Binding-site contacts:
Ligand atom N3 contacts residue ARG165 of chain 1.B at 3.9 Å.
Ligand atom C6 contacts residue THR92 of chain 1.B at 4.1 Å.
Ligand atom N1 contacts residue SO41 of chain 1.K at 2.4 Å (h-bond).
Ligand atom N3 contacts residue GLY93 of chain 1.B at 4.3 Å.
Ligand atom O2 contacts residue GLU193 of chain 1.B at 3.4 Å.
Ligand atom O2 contacts residue SO41 of chain 1.K at 2.8 Å (h-bond).
Ligand atom O2 contacts residue PHE159 of chain 1.B at 4.1 Å.
Ligand atom O4 contacts residue GLN163 of chain 1.B at 3.7 Å.
Ligand atom N1 contacts residue GLU193 of chain 1.B at 4.2 Å.
Ligand atom N3 contacts residue PHE159 of chain 1.B at 3.7 Å.
Ligand atom C5 contacts residue THR92 of chain 1.B at 3.9 Å.
Ligand atom O2 contacts residue GLN163 of chain 1.B at 2.4 Å (h-bond).
Ligand atom C4 contacts residue GLY93 of chain 1.B at 3.6 Å.
Ligand atom C2 contacts residue GLN163 of chain 1.B at 3.3 Å.
Ligand atom N3 contacts residue GLN163 of chain 1.B at 2.9 Å (h-bond).
Ligand atom N3 contacts residue SO41 of chain 1.K at 4.2 Å.
Ligand atom C2 contacts residue MET194 of chain 1.B at 4.2 Å (hydrophobic).
Ligand atom N1 contacts residue SER91 of chain 1.B at 4.3 Å.
Ligand atom C4 contacts residue ARG165 of chain 1.B at 3.6 Å.
Ligand atom C4 contacts residue PHE159 of chain 1.B at 3.7 Å (hydrophobic).
Ligand atom C4 contacts residue GLN163 of chain 1.B at 3.8 Å.
Ligand atom O4 contacts residue PHE159 of chain 1.B at 4.0 Å.
Ligand atom N3 contacts residue TYR192 of chain 1.B at 3.8 Å.
Ligand atom C2 contacts residue TYR192 of chain 1.B at 3.7 Å (hydrophobic).
Ligand atom N1 contacts residue TYR192 of chain 1.B at 4.2 Å.
Ligand atom O2 contacts residue MET194 of chain 1.B at 3.1 Å.
Ligand atom C5 contacts residue ILE217 of chain 1.B at 4.1 Å (hydrophobic).
Ligand atom C2 contacts residue SO41 of chain 1.K at 2.9 Å.
Ligand atom C2 contacts residue PHE159 of chain 1.B at 4.0 Å (hydrophobic).
Ligand atom O4 contacts residue ARG165 of chain 1.B at 2.7 Å (salt-bridge).
Ligand atom O4 contacts residue VAL218 of chain 1.B at 3.9 Å.
Ligand atom C5 contacts residue GLY93 of chain 1.B at 3.6 Å.
Ligand atom C6 contacts residue SO41 of chain 1.K at 3.5 Å.
Ligand atom C5 contacts residue PHE159 of chain 1.B at 4.1 Å (hydrophobic).
Ligand atom C4 contacts residue THR92 of chain 1.B at 4.3 Å.
Ligand atom O4 contacts residue GLY93 of chain 1.B at 3.6 Å.
Ligand atom C4 contacts residue TYR192 of chain 1.B at 4.3 Å (hydrophobic).
Ligand atom C2 contacts residue GLU193 of chain 1.B at 3.8 Å.
Ligand atom O2 contacts residue TYR192 of chain 1.B at 3.9 Å.
Ligand atom C6 contacts residue SER91 of chain 1.B at 3.9 Å.

Sequence of chain 1.B:
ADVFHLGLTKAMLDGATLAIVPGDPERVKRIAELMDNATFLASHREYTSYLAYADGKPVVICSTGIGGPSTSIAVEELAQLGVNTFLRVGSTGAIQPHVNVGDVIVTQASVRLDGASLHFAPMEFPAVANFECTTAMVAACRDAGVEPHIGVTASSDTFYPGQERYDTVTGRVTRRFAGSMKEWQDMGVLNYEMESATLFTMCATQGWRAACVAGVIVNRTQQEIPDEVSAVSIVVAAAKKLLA

This small molecule binds to this protein.
Small molecule (SMILES): O=c1cc[nH]c(=O)[nH]1